Sequence of chain 1.A:
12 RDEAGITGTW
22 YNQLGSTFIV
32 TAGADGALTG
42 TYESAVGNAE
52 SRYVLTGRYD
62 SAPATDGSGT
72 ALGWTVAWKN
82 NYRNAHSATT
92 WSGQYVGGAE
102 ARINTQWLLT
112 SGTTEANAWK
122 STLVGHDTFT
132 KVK

Binding-site contacts:
Ligand atom N1 contacts residue LEU25 of chain 3.A at 3.7 Å.
Ligand atom C1 contacts residue SER27 of chain 3.A at 3.8 Å.
Ligand atom C9 contacts residue ASN49 of chain 3.A at 3.6 Å.
Ligand atom O2 contacts residue ASN49 of chain 3.A at 2.9 Å (h-bond).
Ligand atom O1 contacts residue ASN23 of chain 3.A at 3.0 Å (h-bond).
Ligand atom O1 contacts residue TYR43 of chain 3.A at 2.7 Å (h-bond).
Ligand atom C15 contacts residue SER112 of chain 3.A at 3.6 Å.
Ligand atom C10 contacts residue ASN49 of chain 3.A at 3.7 Å.
Ligand atom N9 contacts residue ASN49 of chain 3.A at 2.5 Å (h-bond).
Ligand atom C11 contacts residue LEU110 of chain 3.A at 3.8 Å (hydrophobic).
Ligand atom C1 contacts residue TYR43 of chain 3.A at 3.6 Å (hydrophobic).
Ligand atom C2 contacts residue TRP108 of chain 3.A at 3.8 Å (hydrophobic).
Ligand atom S1 contacts residue TRP92 of chain 3.A at 3.7 Å.
Ligand atom C2 contacts residue ASP128 of chain 3.A at 3.8 Å.
Ligand atom C3 contacts residue TRP108 of chain 3.A at 3.4 Å (hydrophobic).
Ligand atom C1 contacts residue ASP128 of chain 3.A at 3.8 Å.
Ligand atom C13 contacts residue SER112 of chain 3.A at 3.5 Å.
Ligand atom C4 contacts residue VAL47 of chain 3.A at 3.8 Å (hydrophobic).
Ligand atom N2 contacts residue SER45 of chain 3.A at 3.0 Å (h-bond).
Ligand atom C1 contacts residue LEU25 of chain 3.A at 3.7 Å (hydrophobic).
Ligand atom C6 contacts residue VAL47 of chain 3.A at 3.7 Å (hydrophobic).
Ligand atom C11 contacts residue SER88 of chain 3.A at 3.8 Å.
Ligand atom C4 contacts residue TRP120 of chain 1.A at 3.7 Å (hydrophobic).
Ligand atom N1 contacts residue ASP128 of chain 3.A at 2.8 Å (salt-bridge).
Ligand atom S1 contacts residue THR90 of chain 3.A at 3.4 Å (h-bond).
Ligand atom C5 contacts residue TRP120 of chain 1.A at 3.7 Å (hydrophobic).
Ligand atom C26 contacts residue GOL1 of chain 3.D at 3.6 Å.
Ligand atom C6 contacts residue SER45 of chain 3.A at 3.4 Å.
Ligand atom O1 contacts residue SER27 of chain 3.A at 2.7 Å (h-bond).
Ligand atom N2 contacts residue VAL47 of chain 3.A at 3.6 Å.
Ligand atom C9 contacts residue TRP79 of chain 3.A at 3.6 Å (hydrophobic).
Ligand atom S1 contacts residue TRP79 of chain 3.A at 3.6 Å.
Ligand atom C8 contacts residue TRP79 of chain 3.A at 3.7 Å (hydrophobic).
Ligand atom N3 contacts residue SER88 of chain 3.A at 3.0 Å (h-bond).
Ligand atom C19 contacts residue SER112 of chain 3.A at 3.5 Å.
Ligand atom C7 contacts residue TRP79 of chain 3.A at 3.8 Å (hydrophobic).
Ligand atom C25 contacts residue GOL1 of chain 3.D at 3.8 Å.
Ligand atom N9 contacts residue ALA86 of chain 3.A at 3.3 Å.
Ligand atom N8 contacts residue ASN49 of chain 3.A at 3.4 Å (h-bond).
Ligand atom O2 contacts residue GLY48 of chain 3.A at 3.6 Å.

The small molecule below binds the protein below.
Small molecule (SMILES): N=[N+]=N[Cu]12<-n3ccccc3CCN->1(CCNC(=O)CCCC[C@@H]1SC[C@@H]3NC(=O)N[C@@H]31)CCc1ccccn->21

Sequence of chain 3.A:
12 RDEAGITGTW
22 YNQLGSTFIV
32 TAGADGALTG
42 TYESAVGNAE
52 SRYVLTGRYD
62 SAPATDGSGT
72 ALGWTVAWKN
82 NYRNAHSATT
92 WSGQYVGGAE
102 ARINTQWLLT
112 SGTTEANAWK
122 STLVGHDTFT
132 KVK